Sequence of chain 1.A:
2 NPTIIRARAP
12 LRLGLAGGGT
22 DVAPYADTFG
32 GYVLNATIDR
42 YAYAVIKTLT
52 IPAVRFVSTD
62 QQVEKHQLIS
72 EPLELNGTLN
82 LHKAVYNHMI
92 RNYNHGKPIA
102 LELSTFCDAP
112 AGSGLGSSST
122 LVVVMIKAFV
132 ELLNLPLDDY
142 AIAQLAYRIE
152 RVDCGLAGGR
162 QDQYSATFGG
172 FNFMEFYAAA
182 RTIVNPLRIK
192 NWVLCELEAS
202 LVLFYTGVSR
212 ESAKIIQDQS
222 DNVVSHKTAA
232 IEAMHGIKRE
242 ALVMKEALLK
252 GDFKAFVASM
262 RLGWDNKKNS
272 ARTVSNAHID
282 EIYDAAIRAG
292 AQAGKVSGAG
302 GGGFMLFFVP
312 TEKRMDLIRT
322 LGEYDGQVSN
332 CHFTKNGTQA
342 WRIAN

This protein binds this small molecule.
Small molecule (SMILES): OC[C@H]1O[C@H](O)[C@@H](O)[C@@H](O)[C@@H]1O

Binding-site contacts:
Ligand atom O3 contacts residue GLN162 of chain 1.A at 3.7 Å.
Ligand atom O4 contacts residue GLN162 of chain 1.A at 2.8 Å (h-bond).
Ligand atom C6 contacts residue GLY20 of chain 1.A at 4.1 Å.
Ligand atom O2 contacts residue ILE217 of chain 1.A at 4.0 Å.
Ligand atom C3 contacts residue ASP22 of chain 1.A at 3.5 Å.
Ligand atom C5 contacts residue GLN162 of chain 1.A at 4.0 Å.
Ligand atom C3 contacts residue ASP163 of chain 1.A at 3.7 Å.
Ligand atom O3 contacts residue ARG161 of chain 1.A at 3.2 Å (salt-bridge).
Ligand atom O1 contacts residue GLY117 of chain 1.A at 4.4 Å.
Ligand atom O6 contacts residue ALA300 of chain 1.A at 3.7 Å.
Ligand atom C1 contacts residue ASP163 of chain 1.A at 3.4 Å.
Ligand atom C2 contacts residue GLY160 of chain 1.A at 3.8 Å.
Ligand atom O2 contacts residue GLY159 of chain 1.A at 3.3 Å.
Ligand atom O6 contacts residue GLY20 of chain 1.A at 4.2 Å.
Ligand atom C4 contacts residue GLY160 of chain 1.A at 4.3 Å.
Ligand atom O4 contacts residue GLY19 of chain 1.A at 4.2 Å.
Ligand atom C2 contacts residue ARG152 of chain 1.A at 3.9 Å.
Ligand atom O6 contacts residue ILE217 of chain 1.A at 3.2 Å.
Ligand atom O3 contacts residue GLY160 of chain 1.A at 2.9 Å.
Ligand atom O1 contacts residue ARG13 of chain 1.A at 3.0 Å (salt-bridge).
Ligand atom C6 contacts residue GLY299 of chain 1.A at 4.2 Å.
Ligand atom O3 contacts residue ASP22 of chain 1.A at 2.7 Å (salt-bridge).
Ligand atom C2 contacts residue ASP163 of chain 1.A at 3.2 Å.
Ligand atom O1 contacts residue ASP163 of chain 1.A at 2.5 Å (salt-bridge).
Ligand atom C6 contacts residue ILE217 of chain 1.A at 4.3 Å (hydrophobic).
Ligand atom O2 contacts residue GLY160 of chain 1.A at 2.8 Å (h-bond).
Ligand atom C4 contacts residue ASP22 of chain 1.A at 3.6 Å.
Ligand atom C5 contacts residue ARG13 of chain 1.A at 4.3 Å.
Ligand atom C3 contacts residue GLY160 of chain 1.A at 3.8 Å.
Ligand atom O4 contacts residue ASP22 of chain 1.A at 2.8 Å (salt-bridge).
Ligand atom C6 contacts residue ALA300 of chain 1.A at 3.8 Å (hydrophobic).
Ligand atom O3 contacts residue ARG152 of chain 1.A at 4.2 Å.
Ligand atom O4 contacts residue GLY20 of chain 1.A at 3.7 Å.
Ligand atom C1 contacts residue ARG13 of chain 1.A at 4.3 Å.
Ligand atom O3 contacts residue GLY159 of chain 1.A at 4.3 Å.
Ligand atom C4 contacts residue GLN162 of chain 1.A at 3.8 Å.
Ligand atom O2 contacts residue ARG152 of chain 1.A at 3.4 Å (salt-bridge).
Ligand atom C3 contacts residue GLN162 of chain 1.A at 3.8 Å.
Ligand atom O5 contacts residue ILE217 of chain 1.A at 3.8 Å.
Ligand atom O3 contacts residue ASP163 of chain 1.A at 4.3 Å.